A small-molecule ligand and the protein it binds are described below.
Small molecule (SMILES): Nc1ccn([C@H]2C[C@H](O)[C@@H](COP(=O)(O)O)O2)c(=O)n1

Binding-site contacts:
Ligand atom OP2 contacts residue ASP242 of chain 41.A at 3.9 Å.
Ligand atom C2' contacts residue LYS25 of chain 41.C at 3.8 Å.
Ligand atom C5' contacts residue ASP242 of chain 41.A at 4.4 Å.

Sequence of chain 41.A:
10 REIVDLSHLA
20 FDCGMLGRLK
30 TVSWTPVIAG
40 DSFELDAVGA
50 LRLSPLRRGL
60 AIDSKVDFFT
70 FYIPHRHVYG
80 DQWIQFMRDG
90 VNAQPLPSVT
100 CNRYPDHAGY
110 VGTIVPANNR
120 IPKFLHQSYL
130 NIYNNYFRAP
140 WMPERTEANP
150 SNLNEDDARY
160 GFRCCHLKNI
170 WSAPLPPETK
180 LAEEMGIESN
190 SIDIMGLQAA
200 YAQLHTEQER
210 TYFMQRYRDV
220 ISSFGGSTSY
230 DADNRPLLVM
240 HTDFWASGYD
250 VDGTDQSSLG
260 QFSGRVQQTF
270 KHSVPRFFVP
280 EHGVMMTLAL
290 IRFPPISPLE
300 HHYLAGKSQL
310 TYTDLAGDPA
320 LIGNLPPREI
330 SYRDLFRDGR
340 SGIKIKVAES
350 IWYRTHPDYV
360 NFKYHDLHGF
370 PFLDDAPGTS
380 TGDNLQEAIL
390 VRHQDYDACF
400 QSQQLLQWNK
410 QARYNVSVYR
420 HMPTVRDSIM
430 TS

Sequence of chain 41.C:
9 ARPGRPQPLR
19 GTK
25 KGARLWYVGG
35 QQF